Binding-site contacts:
Ligand atom C8 contacts residue ASP425 of chain 1.V at 4.1 Å.
Ligand atom O4' contacts residue HIS429 of chain 1.X at 4.0 Å.
Ligand atom N6 contacts residue GLY438 of chain 1.X at 4.2 Å.
Ligand atom C2 contacts residue PRO217 of chain 1.X at 3.8 Å (hydrophobic).
Ligand atom N9 contacts residue PRO217 of chain 1.X at 4.2 Å.
Ligand atom N7 contacts residue ASN408 of chain 1.X at 3.5 Å (h-bond).
Ligand atom O5' contacts residue HIS429 of chain 1.X at 4.2 Å.
Ligand atom N1 contacts residue PRO430 of chain 1.X at 3.5 Å (h-bond).
Ligand atom O2P contacts residue ASN426 of chain 1.V at 3.3 Å.
Ligand atom N6 contacts residue ASN408 of chain 1.X at 3.9 Å.
Ligand atom C5' contacts residue HIS429 of chain 1.X at 3.1 Å.
Ligand atom N6 contacts residue SER431 of chain 1.X at 3.3 Å.
Ligand atom N3 contacts residue PRO217 of chain 1.X at 3.9 Å.
Ligand atom C2' contacts residue PRO430 of chain 1.X at 3.5 Å (hydrophobic).
Ligand atom C8 contacts residue ASN426 of chain 1.V at 3.0 Å.
Ligand atom C2 contacts residue GLY438 of chain 1.X at 3.9 Å.
Ligand atom C2' contacts residue HIS429 of chain 1.X at 3.7 Å.
Ligand atom C5' contacts residue HIS427 of chain 1.V at 4.0 Å.
Ligand atom N6 contacts residue PRO430 of chain 1.X at 4.1 Å.
Ligand atom N1 contacts residue PRO217 of chain 1.X at 4.1 Å.
Ligand atom C4' contacts residue HIS429 of chain 1.X at 3.9 Å.
Ligand atom C4 contacts residue PRO217 of chain 1.X at 3.8 Å (hydrophobic).
Ligand atom C5 contacts residue PRO217 of chain 1.X at 3.8 Å (hydrophobic).
Ligand atom N6 contacts residue PRO432 of chain 1.X at 4.0 Å.
Ligand atom C3' contacts residue HIS429 of chain 1.X at 3.7 Å.
Ligand atom N9 contacts residue ASN426 of chain 1.V at 4.1 Å.
Ligand atom N1 contacts residue GLY438 of chain 1.X at 3.7 Å.
Ligand atom O2P contacts residue ASP425 of chain 1.V at 3.2 Å (salt-bridge).
Ligand atom N7 contacts residue SER431 of chain 1.X at 3.8 Å.
Ligand atom C5 contacts residue SER431 of chain 1.X at 4.0 Å.
Ligand atom N7 contacts residue ASN426 of chain 1.V at 3.5 Å (h-bond).
Ligand atom N3 contacts residue PRO430 of chain 1.X at 4.1 Å.
Ligand atom C6 contacts residue PRO217 of chain 1.X at 4.0 Å (hydrophobic).
Ligand atom O2P contacts residue HIS427 of chain 1.V at 3.1 Å.
Ligand atom O4' contacts residue ASN426 of chain 1.V at 4.0 Å.
Ligand atom C2 contacts residue PRO430 of chain 1.X at 3.8 Å (hydrophobic).
Ligand atom C6 contacts residue PRO430 of chain 1.X at 3.7 Å (hydrophobic).
Ligand atom C6 contacts residue SER431 of chain 1.X at 3.8 Å.
Ligand atom N6 contacts residue GLY436 of chain 1.X at 3.8 Å.
Ligand atom P contacts residue ASP425 of chain 1.V at 3.7 Å.

Sequence of chain 1.X:
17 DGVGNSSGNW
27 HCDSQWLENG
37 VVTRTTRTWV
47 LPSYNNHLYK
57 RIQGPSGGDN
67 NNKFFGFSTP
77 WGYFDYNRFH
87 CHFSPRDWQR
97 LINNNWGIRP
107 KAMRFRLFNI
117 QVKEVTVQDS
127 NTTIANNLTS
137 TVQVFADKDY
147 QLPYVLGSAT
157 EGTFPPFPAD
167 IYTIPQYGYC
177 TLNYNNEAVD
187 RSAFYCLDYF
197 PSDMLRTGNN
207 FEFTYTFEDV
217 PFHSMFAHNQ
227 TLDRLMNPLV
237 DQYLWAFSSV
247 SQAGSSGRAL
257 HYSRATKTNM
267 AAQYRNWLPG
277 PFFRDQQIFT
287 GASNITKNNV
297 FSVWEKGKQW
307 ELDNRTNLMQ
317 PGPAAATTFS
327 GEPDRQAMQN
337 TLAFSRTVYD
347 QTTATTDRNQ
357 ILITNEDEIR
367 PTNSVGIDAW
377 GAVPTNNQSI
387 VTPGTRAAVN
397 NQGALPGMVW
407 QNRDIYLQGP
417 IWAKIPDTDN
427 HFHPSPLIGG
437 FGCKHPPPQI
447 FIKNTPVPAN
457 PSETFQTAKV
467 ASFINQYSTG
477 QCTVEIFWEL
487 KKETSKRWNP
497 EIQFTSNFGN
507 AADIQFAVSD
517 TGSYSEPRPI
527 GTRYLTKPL

Sequence of chain 1.V:
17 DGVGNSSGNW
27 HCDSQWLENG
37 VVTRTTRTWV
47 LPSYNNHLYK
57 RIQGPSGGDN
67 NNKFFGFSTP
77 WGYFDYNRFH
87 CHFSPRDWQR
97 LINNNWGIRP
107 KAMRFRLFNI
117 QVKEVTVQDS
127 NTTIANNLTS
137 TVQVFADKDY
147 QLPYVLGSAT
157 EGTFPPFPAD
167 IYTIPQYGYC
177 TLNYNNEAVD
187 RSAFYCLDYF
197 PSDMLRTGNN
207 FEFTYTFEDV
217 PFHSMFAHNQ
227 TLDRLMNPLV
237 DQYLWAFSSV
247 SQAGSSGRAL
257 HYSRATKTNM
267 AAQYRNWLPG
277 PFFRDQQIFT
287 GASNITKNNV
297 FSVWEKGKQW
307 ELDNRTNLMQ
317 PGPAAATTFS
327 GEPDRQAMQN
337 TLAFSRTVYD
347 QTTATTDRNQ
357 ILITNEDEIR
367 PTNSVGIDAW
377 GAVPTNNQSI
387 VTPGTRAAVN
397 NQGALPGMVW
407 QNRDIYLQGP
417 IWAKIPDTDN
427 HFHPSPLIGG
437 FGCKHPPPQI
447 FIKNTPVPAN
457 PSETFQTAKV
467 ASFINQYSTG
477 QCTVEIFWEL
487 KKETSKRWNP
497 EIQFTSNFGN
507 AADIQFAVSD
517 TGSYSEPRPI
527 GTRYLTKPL

The protein below binds the small molecule below.
Small molecule (SMILES): Nc1ncnc2c1ncn2[C@H]1C[C@H](O)[C@@H](COP(=O)(O)O)O1